This small molecule binds to this protein.
Small molecule (SMILES): CC(=O)N[C@@H]1[C@@H](O)[C@H](O)[C@@H](CO)O[C@H]1O

Sequence of chain 1.A:
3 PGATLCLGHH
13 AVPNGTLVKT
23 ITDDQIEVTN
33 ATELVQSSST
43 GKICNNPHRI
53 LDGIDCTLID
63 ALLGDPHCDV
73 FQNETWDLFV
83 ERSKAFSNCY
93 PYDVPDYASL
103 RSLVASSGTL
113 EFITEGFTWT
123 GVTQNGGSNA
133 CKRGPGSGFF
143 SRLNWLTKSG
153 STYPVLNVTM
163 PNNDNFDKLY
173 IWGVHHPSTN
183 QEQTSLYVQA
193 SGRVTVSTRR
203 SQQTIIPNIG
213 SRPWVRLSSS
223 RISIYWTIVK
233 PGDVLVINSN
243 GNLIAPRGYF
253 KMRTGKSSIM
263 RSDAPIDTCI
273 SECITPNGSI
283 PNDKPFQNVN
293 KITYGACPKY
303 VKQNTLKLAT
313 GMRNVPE

Binding-site contacts:
Ligand atom O6 contacts residue ILE115 of chain 1.A at 4.1 Å.
Ligand atom C7 contacts residue ASN75 of chain 1.A at 3.4 Å.
Ligand atom C1 contacts residue ASN75 of chain 1.A at 1.5 Å.
Ligand atom C3 contacts residue PHE114 of chain 1.A at 4.4 Å (hydrophobic).
Ligand atom C4 contacts residue ASN75 of chain 1.A at 4.2 Å.
Ligand atom C1 contacts residue PHE114 of chain 1.A at 3.7 Å (hydrophobic).
Ligand atom O6 contacts residue GLU113 of chain 1.A at 3.3 Å (salt-bridge).
Ligand atom C2 contacts residue ASN75 of chain 1.A at 2.5 Å.
Ligand atom O5 contacts residue PHE114 of chain 1.A at 3.8 Å.
Ligand atom C3 contacts residue ASN75 of chain 1.A at 3.8 Å.
Ligand atom N2 contacts residue ASN75 of chain 1.A at 3.0 Å (h-bond).
Ligand atom C5 contacts residue PHE114 of chain 1.A at 3.9 Å (hydrophobic).
Ligand atom C5 contacts residue ASN75 of chain 1.A at 3.7 Å.
Ligand atom O7 contacts residue ASN75 of chain 1.A at 3.3 Å (h-bond).
Ligand atom O5 contacts residue ASN75 of chain 1.A at 2.4 Å (h-bond).
Ligand atom C7 contacts residue GLN74 of chain 1.A at 4.3 Å.
Ligand atom C8 contacts residue GLN74 of chain 1.A at 2.9 Å.